A protein and the small-molecule ligand that binds it are described below.
Small molecule (SMILES): CCOC(=O)c1ccc(OCCCCC2CCN(c3ccc(C)nn3)CC2)cc1

Sequence of chain 2.B:
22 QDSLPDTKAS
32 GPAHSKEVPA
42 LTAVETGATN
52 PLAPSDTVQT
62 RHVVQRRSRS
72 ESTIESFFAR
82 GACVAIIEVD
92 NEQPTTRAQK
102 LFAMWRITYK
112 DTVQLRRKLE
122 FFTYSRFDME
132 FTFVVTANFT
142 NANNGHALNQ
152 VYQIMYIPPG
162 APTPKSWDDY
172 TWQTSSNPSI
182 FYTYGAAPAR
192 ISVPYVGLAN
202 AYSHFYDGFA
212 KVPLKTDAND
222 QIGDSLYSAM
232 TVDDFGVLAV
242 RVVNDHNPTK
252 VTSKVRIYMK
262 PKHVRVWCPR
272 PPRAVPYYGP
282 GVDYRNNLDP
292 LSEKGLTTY

Sequence of chain 2.D:
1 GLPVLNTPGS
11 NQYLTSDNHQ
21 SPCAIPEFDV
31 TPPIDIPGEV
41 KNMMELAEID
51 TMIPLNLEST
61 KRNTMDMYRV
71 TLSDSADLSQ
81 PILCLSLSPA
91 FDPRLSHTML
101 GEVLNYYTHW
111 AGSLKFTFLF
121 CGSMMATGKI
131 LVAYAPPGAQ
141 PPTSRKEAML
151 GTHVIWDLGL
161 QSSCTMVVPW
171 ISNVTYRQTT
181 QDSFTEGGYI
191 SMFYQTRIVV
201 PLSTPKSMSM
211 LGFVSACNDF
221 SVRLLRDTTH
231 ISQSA

Binding-site contacts:
Ligand atom C9 contacts residue ILE108 of chain 2.B at 3.5 Å (hydrophobic).
Ligand atom C10 contacts residue VAL194 of chain 2.B at 3.7 Å (hydrophobic).
Ligand atom C10 contacts residue TYR157 of chain 2.B at 3.6 Å (hydrophobic).
Ligand atom O25 contacts residue TYR110 of chain 2.B at 3.0 Å.
Ligand atom O24 contacts residue PHE236 of chain 2.B at 3.7 Å.
Ligand atom O24 contacts residue TYR110 of chain 2.B at 3.9 Å.
Ligand atom C23 contacts residue TYR110 of chain 2.B at 3.3 Å (hydrophobic).
Ligand atom C20 contacts residue TYR110 of chain 2.B at 3.5 Å (hydrophobic).
Ligand atom C1 contacts residue ILE181 of chain 2.B at 3.4 Å (hydrophobic).
Ligand atom N6 contacts residue VAL194 of chain 2.B at 3.7 Å.
Ligand atom C13 contacts residue VAL197 of chain 2.B at 3.6 Å (hydrophobic).
Ligand atom C14 contacts residue PHE236 of chain 2.B at 3.9 Å (hydrophobic).
Ligand atom C3 contacts residue PRO179 of chain 2.B at 3.7 Å (hydrophobic).
Ligand atom C20 contacts residue PHE236 of chain 2.B at 3.2 Å (hydrophobic).
Ligand atom C3 contacts residue ALA24 of chain 2.D at 3.7 Å (hydrophobic).
Ligand atom C11 contacts residue VAL194 of chain 2.B at 3.7 Å (hydrophobic).
Ligand atom C26 contacts residue THR109 of chain 2.B at 3.7 Å.
Ligand atom C11 contacts residue TYR157 of chain 2.B at 3.6 Å (hydrophobic).
Ligand atom C19 contacts residue PHE236 of chain 2.B at 3.5 Å (hydrophobic).
Ligand atom N3 contacts residue ILE192 of chain 2.B at 3.8 Å.
Ligand atom C21 contacts residue TYR203 of chain 2.B at 3.8 Å (hydrophobic).
Ligand atom C12 contacts residue PHE236 of chain 2.B at 3.8 Å (hydrophobic).
Ligand atom C23 contacts residue PHE236 of chain 2.B at 3.5 Å (hydrophobic).
Ligand atom C14 contacts residue VAL197 of chain 2.B at 3.6 Å (hydrophobic).
Ligand atom C21 contacts residue PHE236 of chain 2.B at 3.4 Å (hydrophobic).
Ligand atom C3 contacts residue TYR157 of chain 2.B at 3.5 Å (hydrophobic).
Ligand atom C27 contacts residue THR109 of chain 2.B at 3.5 Å.
Ligand atom C22 contacts residue PHE236 of chain 2.B at 3.9 Å (hydrophobic).
Ligand atom N4 contacts residue LEU239 of chain 2.B at 3.8 Å.
Ligand atom C7 contacts residue PHE132 of chain 2.B at 3.6 Å (hydrophobic).
Ligand atom C1 contacts residue ILE155 of chain 2.B at 3.7 Å (hydrophobic).
Ligand atom C4 contacts residue ALA24 of chain 2.D at 3.8 Å (hydrophobic).
Ligand atom C4 contacts residue TYR157 of chain 2.B at 3.4 Å (hydrophobic).
Ligand atom C22 contacts residue TYR203 of chain 2.B at 3.5 Å (hydrophobic).
Ligand atom C19 contacts residue TYR110 of chain 2.B at 3.7 Å (hydrophobic).
Ligand atom C9 contacts residue TYR157 of chain 2.B at 3.8 Å (hydrophobic).
Ligand atom C8 contacts residue ILE108 of chain 2.B at 3.8 Å (hydrophobic).
Ligand atom C1 contacts residue PRO179 of chain 2.B at 3.9 Å (hydrophobic).
Ligand atom N4 contacts residue ILE192 of chain 2.B at 3.6 Å.
Ligand atom C8 contacts residue PHE132 of chain 2.B at 3.4 Å (hydrophobic).

Sequence of chain 3.D:
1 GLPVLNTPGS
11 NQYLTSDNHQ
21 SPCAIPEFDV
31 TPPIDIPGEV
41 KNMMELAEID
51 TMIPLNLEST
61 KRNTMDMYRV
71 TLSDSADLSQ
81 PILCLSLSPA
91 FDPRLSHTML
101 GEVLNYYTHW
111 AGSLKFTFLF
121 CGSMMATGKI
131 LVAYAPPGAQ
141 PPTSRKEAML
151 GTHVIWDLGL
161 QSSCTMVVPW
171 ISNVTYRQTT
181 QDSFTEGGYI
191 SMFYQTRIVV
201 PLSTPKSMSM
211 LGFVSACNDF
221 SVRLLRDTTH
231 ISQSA